Binding-site contacts:
Ligand atom O6 contacts residue LEU210 of chain 1.A at 4.4 Å.
Ligand atom C2 contacts residue ASN205 of chain 1.A at 2.5 Å.
Ligand atom C8 contacts residue ALA214 of chain 1.A at 4.1 Å (hydrophobic).
Ligand atom O5 contacts residue ASN205 of chain 1.A at 2.4 Å (h-bond).
Ligand atom O7 contacts residue ALA214 of chain 1.A at 3.7 Å.
Ligand atom O5 contacts residue LEU212 of chain 1.A at 3.5 Å.
Ligand atom C1 contacts residue ASN205 of chain 1.A at 1.6 Å.
Ligand atom C1 contacts residue SER208 of chain 1.A at 3.6 Å.
Ligand atom O6 contacts residue ARG278 of chain 1.A at 4.3 Å.
Ligand atom C7 contacts residue VAL215 of chain 1.A at 4.1 Å (hydrophobic).
Ligand atom C6 contacts residue SER208 of chain 1.A at 4.2 Å.
Ligand atom C4 contacts residue ASN205 of chain 1.A at 4.3 Å.
Ligand atom O6 contacts residue LEU212 of chain 1.A at 4.3 Å.
Ligand atom O7 contacts residue VAL215 of chain 1.A at 3.3 Å (h-bond).
Ligand atom C5 contacts residue SER208 of chain 1.A at 3.8 Å.
Ligand atom C7 contacts residue GLN217 of chain 1.A at 3.8 Å.
Ligand atom C3 contacts residue ASN205 of chain 1.A at 3.9 Å.
Ligand atom C8 contacts residue VAL215 of chain 1.A at 4.0 Å (hydrophobic).
Ligand atom O3 contacts residue GLN217 of chain 1.A at 3.1 Å (h-bond).
Ligand atom C5 contacts residue ASN205 of chain 1.A at 3.7 Å.
Ligand atom C1 contacts residue LEU212 of chain 1.A at 4.1 Å (hydrophobic).
Ligand atom C7 contacts residue ASN205 of chain 1.A at 3.7 Å.
Ligand atom C8 contacts residue GLN217 of chain 1.A at 3.7 Å.
Ligand atom O7 contacts residue ASN205 of chain 1.A at 3.7 Å.
Ligand atom O5 contacts residue SER208 of chain 1.A at 3.5 Å.
Ligand atom O7 contacts residue MET213 of chain 1.A at 4.1 Å.
Ligand atom N2 contacts residue ASN205 of chain 1.A at 3.0 Å (h-bond).
Ligand atom C7 contacts residue ALA214 of chain 1.A at 4.2 Å (hydrophobic).
Ligand atom N2 contacts residue GLN217 of chain 1.A at 4.4 Å.
Ligand atom C6 contacts residue LEU210 of chain 1.A at 4.0 Å (hydrophobic).
Ligand atom O7 contacts residue GLN217 of chain 1.A at 3.9 Å.

The small molecule below binds the protein below.
Small molecule (SMILES): CC(=O)N[C@@H]1[C@@H](O)[C@H](O)[C@@H](CO)O[C@H]1O

Sequence of chain 1.A:
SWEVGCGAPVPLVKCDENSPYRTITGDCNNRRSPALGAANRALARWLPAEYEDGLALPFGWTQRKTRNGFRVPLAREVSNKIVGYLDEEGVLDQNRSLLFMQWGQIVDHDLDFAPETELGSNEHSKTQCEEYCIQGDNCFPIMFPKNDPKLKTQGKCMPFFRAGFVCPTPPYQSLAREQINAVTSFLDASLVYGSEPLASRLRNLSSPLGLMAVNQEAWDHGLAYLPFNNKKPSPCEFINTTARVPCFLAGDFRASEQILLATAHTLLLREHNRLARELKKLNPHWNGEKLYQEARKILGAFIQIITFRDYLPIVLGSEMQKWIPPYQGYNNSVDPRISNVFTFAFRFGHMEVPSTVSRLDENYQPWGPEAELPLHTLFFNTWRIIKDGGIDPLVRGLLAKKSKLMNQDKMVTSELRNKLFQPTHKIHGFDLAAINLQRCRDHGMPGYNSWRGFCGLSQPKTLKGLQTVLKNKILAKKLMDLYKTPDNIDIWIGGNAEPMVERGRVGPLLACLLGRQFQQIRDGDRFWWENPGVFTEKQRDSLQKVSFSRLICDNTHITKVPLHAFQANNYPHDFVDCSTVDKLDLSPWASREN